Binding-site contacts:
Ligand atom C4 contacts residue LEU941 of chain 1.A at 4.4 Å (hydrophobic).
Ligand atom C1 contacts residue LEU941 of chain 1.A at 4.3 Å (hydrophobic).
Ligand atom C8 contacts residue LEU941 of chain 1.A at 4.2 Å (hydrophobic).
Ligand atom C4 contacts residue ASN736 of chain 1.A at 4.3 Å.
Ligand atom C7 contacts residue ASN736 of chain 1.A at 3.2 Å.
Ligand atom C3 contacts residue ASN736 of chain 1.A at 3.9 Å.
Ligand atom C7 contacts residue LEU941 of chain 1.A at 3.8 Å (hydrophobic).
Ligand atom C3 contacts residue LEU941 of chain 1.A at 4.1 Å (hydrophobic).
Ligand atom C1 contacts residue GLN1090 of chain 1.A at 4.4 Å.
Ligand atom O7 contacts residue ASN736 of chain 1.A at 3.1 Å (h-bond).
Ligand atom C5 contacts residue LEU941 of chain 1.A at 4.2 Å (hydrophobic).
Ligand atom O4 contacts residue LEU941 of chain 1.A at 3.7 Å.
Ligand atom C8 contacts residue ASN736 of chain 1.A at 4.4 Å.
Ligand atom C5 contacts residue GLN945 of chain 1.A at 4.3 Å.
Ligand atom C2 contacts residue ASN736 of chain 1.A at 2.5 Å.
Ligand atom O6 contacts residue GLN945 of chain 1.A at 3.6 Å.
Ligand atom O7 contacts residue LEU941 of chain 1.A at 3.2 Å.
Ligand atom C5 contacts residue ASN736 of chain 1.A at 3.7 Å.
Ligand atom O6 contacts residue THR738 of chain 1.A at 3.7 Å.
Ligand atom C6 contacts residue GLN945 of chain 1.A at 4.4 Å.
Ligand atom N2 contacts residue ASN736 of chain 1.A at 2.9 Å (h-bond).
Ligand atom C1 contacts residue ASN736 of chain 1.A at 1.5 Å.
Ligand atom O5 contacts residue ASN736 of chain 1.A at 2.4 Å (h-bond).
Ligand atom C8 contacts residue GLN945 of chain 1.A at 4.4 Å.
Ligand atom O5 contacts residue GLN1090 of chain 1.A at 4.1 Å.

Sequence of chain 1.A:
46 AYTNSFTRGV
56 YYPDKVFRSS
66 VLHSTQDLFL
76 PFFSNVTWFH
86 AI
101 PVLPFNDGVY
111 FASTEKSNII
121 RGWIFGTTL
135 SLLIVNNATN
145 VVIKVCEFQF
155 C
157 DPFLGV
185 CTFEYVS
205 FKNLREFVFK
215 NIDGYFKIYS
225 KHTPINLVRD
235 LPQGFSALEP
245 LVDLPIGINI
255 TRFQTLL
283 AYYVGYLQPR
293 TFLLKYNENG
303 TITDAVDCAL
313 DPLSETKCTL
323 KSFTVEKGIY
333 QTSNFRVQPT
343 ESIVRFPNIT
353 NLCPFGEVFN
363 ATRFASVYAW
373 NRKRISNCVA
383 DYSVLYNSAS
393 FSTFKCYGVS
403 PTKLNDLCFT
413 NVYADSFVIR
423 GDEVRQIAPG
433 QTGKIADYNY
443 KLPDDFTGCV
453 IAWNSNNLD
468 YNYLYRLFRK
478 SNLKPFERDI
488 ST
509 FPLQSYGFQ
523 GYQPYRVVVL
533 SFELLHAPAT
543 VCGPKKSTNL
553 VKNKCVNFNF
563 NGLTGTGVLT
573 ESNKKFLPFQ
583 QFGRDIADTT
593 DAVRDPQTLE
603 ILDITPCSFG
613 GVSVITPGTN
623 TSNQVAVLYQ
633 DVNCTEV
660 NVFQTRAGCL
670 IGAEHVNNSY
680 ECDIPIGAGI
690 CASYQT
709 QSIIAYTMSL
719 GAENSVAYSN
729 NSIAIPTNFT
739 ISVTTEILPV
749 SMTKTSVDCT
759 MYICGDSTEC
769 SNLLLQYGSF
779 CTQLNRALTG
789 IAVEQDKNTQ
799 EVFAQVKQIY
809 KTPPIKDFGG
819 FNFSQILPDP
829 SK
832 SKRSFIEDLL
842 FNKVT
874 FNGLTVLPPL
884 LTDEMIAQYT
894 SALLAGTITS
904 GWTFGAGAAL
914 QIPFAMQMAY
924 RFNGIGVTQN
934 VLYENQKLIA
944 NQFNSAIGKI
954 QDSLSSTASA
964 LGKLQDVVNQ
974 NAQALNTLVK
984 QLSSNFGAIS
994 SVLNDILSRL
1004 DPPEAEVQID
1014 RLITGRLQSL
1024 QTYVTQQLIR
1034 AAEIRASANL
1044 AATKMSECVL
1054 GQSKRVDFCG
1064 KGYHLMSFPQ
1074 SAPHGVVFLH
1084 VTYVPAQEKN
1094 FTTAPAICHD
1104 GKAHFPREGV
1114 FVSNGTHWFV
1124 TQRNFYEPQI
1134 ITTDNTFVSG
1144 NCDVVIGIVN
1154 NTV

A small-molecule ligand and the protein it binds are described below.
Small molecule (SMILES): CC(=O)N[C@H]1[C@H](O[C@H]2[C@H](O)[C@@H](NC(C)=O)CO[C@@H]2CO)O[C@H](CO)[C@@H](O)[C@@H]1O